Sequence of chain 3.A:
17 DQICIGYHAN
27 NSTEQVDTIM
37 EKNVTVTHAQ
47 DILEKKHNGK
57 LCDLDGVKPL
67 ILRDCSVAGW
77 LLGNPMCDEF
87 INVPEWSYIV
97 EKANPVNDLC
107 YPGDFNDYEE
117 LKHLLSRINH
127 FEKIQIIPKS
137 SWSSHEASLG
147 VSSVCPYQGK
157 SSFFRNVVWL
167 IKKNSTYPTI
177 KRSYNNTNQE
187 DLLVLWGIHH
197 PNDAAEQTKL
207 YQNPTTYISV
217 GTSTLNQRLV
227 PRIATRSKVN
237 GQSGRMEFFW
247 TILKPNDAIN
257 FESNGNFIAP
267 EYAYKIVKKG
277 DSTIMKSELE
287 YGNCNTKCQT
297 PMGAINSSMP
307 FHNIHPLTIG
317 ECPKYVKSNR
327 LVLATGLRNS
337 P

Binding-site contacts:
Ligand atom O3 contacts residue SER149 of chain 3.A at 4.5 Å.
Ligand atom O3 contacts residue SIA1 of chain 3.C at 1.4 Å.

The protein below binds the small molecule below.
Small molecule (SMILES): OC[C@H]1O[C@@H](O)[C@H](O)[C@@H](O)[C@H]1O